Binding-site contacts:
Ligand atom N1 contacts residue TYR267 of chain 1.A at 4.1 Å.
Ligand atom O2 contacts residue TYR267 of chain 1.A at 3.6 Å.
Ligand atom O6 contacts residue PHE300 of chain 1.A at 3.6 Å.
Ligand atom N1 contacts residue GLN297 of chain 1.A at 4.4 Å.
Ligand atom N9 contacts residue PHE300 of chain 1.A at 4.0 Å.
Ligand atom C6 contacts residue GLN297 of chain 1.A at 4.3 Å.
Ligand atom C4 contacts residue PHE300 of chain 1.A at 3.5 Å (hydrophobic).
Ligand atom O6 contacts residue ILE263 of chain 1.A at 3.5 Å.
Ligand atom N7 contacts residue PHE300 of chain 1.A at 3.6 Å.
Ligand atom N7 contacts residue ILE263 of chain 1.A at 4.3 Å.
Ligand atom C4 contacts residue TYR267 of chain 1.A at 3.5 Å (hydrophobic).
Ligand atom C8 contacts residue PHE300 of chain 1.A at 3.9 Å (hydrophobic).
Ligand atom C6 contacts residue PHE300 of chain 1.A at 3.6 Å (hydrophobic).
Ligand atom C5 contacts residue PHE300 of chain 1.A at 3.4 Å (hydrophobic).
Ligand atom N3 contacts residue PHE300 of chain 1.A at 3.6 Å.
Ligand atom C13 contacts residue PHE304 of chain 1.A at 3.3 Å (hydrophobic).
Ligand atom C6 contacts residue ILE263 of chain 1.A at 4.0 Å (hydrophobic).
Ligand atom C5 contacts residue ILE263 of chain 1.A at 4.1 Å (hydrophobic).
Ligand atom N1 contacts residue PHE300 of chain 1.A at 3.7 Å.
Ligand atom N9 contacts residue TYR267 of chain 1.A at 3.8 Å.
Ligand atom C5 contacts residue TYR267 of chain 1.A at 4.3 Å (hydrophobic).
Ligand atom C14 contacts residue MET189 of chain 1.A at 3.5 Å (hydrophobic).
Ligand atom C12 contacts residue PHE304 of chain 1.A at 3.8 Å (hydrophobic).
Ligand atom C12 contacts residue PHE300 of chain 1.A at 3.8 Å (hydrophobic).
Ligand atom N9 contacts residue VAL246 of chain 1.A at 4.5 Å.
Ligand atom C12 contacts residue TYR267 of chain 1.A at 4.4 Å (hydrophobic).
Ligand atom C10 contacts residue PHE286 of chain 1.A at 4.0 Å (hydrophobic).
Ligand atom C13 contacts residue PHE300 of chain 1.A at 4.4 Å (hydrophobic).
Ligand atom N3 contacts residue TYR267 of chain 1.A at 3.1 Å (h-bond).
Ligand atom C11 contacts residue PHE300 of chain 1.A at 4.3 Å (hydrophobic).
Ligand atom C10 contacts residue GLN297 of chain 1.A at 3.4 Å.
Ligand atom C2 contacts residue PHE300 of chain 1.A at 3.6 Å (hydrophobic).
Ligand atom C2 contacts residue TYR267 of chain 1.A at 3.6 Å (hydrophobic).
Ligand atom O2 contacts residue PHE300 of chain 1.A at 4.0 Å.
Ligand atom C10 contacts residue PHE300 of chain 1.A at 3.8 Å (hydrophobic).
Ligand atom O2 contacts residue PHE286 of chain 1.A at 3.5 Å.
Ligand atom C11 contacts residue TYR267 of chain 1.A at 2.9 Å (hydrophobic).
Ligand atom O6 contacts residue GLN297 of chain 1.A at 3.4 Å (h-bond).
Ligand atom C14 contacts residue PHE304 of chain 1.A at 4.0 Å (hydrophobic).
Ligand atom C8 contacts residue VAL246 of chain 1.A at 4.0 Å (hydrophobic).

The small molecule below binds the protein below.
Small molecule (SMILES): CC(C)Cn1c(=O)n(C)c(=O)c2nc[nH]c21

Sequence of chain 1.A:
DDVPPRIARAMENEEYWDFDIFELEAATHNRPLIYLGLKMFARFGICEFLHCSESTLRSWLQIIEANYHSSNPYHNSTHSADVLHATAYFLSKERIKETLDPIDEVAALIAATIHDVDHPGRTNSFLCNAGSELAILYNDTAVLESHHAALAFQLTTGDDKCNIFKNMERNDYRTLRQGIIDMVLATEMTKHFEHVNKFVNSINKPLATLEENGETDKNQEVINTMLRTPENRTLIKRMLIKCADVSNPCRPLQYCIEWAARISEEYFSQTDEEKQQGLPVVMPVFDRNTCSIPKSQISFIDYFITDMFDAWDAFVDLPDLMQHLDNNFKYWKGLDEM